Sequence of chain 1.B:
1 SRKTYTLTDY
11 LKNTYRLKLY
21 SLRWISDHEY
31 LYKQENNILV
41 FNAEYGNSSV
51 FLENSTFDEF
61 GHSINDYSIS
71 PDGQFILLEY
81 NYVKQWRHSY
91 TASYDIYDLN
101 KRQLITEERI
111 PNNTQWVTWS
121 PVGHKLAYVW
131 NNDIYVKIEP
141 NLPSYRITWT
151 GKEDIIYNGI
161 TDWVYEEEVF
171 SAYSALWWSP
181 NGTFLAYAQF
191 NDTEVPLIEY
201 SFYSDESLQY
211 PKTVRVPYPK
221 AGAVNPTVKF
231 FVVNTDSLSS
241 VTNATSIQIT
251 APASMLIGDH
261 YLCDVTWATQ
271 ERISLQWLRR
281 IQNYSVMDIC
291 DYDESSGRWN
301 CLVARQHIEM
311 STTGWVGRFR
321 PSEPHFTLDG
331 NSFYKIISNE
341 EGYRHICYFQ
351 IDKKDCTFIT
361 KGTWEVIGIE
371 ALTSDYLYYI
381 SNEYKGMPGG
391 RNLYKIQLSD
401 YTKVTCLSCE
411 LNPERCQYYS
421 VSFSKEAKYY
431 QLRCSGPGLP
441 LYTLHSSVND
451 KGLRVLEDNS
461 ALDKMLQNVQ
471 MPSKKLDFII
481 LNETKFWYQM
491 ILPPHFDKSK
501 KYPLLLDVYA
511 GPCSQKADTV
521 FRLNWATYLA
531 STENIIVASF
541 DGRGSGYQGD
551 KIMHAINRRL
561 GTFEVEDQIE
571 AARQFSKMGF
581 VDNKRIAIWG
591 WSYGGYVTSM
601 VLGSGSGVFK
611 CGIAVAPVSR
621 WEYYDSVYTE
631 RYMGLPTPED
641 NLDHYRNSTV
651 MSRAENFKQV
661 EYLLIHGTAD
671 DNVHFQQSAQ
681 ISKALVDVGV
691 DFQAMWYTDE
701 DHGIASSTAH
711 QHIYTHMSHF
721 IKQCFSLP

Binding-site contacts:
Ligand atom O7 contacts residue ASN283 of chain 1.B at 4.1 Å.
Ligand atom O7 contacts residue GLU639 of chain 1.B at 4.5 Å.
Ligand atom N2 contacts residue ASN283 of chain 1.B at 2.8 Å (h-bond).
Ligand atom C7 contacts residue ASP640 of chain 1.B at 4.2 Å.
Ligand atom C5 contacts residue ASN283 of chain 1.B at 2.8 Å.
Ligand atom C4 contacts residue ASN283 of chain 1.B at 3.5 Å.
Ligand atom N2 contacts residue SER311 of chain 1.B at 4.3 Å.
Ligand atom C7 contacts residue THR312 of chain 1.B at 4.2 Å.
Ligand atom O6 contacts residue ASP640 of chain 1.B at 4.4 Å.
Ligand atom O5 contacts residue ASN283 of chain 1.B at 2.4 Å (h-bond).
Ligand atom O7 contacts residue THR312 of chain 1.B at 3.1 Å.
Ligand atom C2 contacts residue ASN283 of chain 1.B at 2.5 Å.
Ligand atom O5 contacts residue ILE281 of chain 1.B at 3.7 Å.
Ligand atom C3 contacts residue ASN283 of chain 1.B at 3.1 Å.
Ligand atom C5 contacts residue ILE281 of chain 1.B at 3.5 Å (hydrophobic).
Ligand atom C8 contacts residue ARG558 of chain 1.B at 3.2 Å.
Ligand atom O7 contacts residue ASP640 of chain 1.B at 4.5 Å.
Ligand atom C8 contacts residue THR312 of chain 1.B at 4.0 Å.
Ligand atom C8 contacts residue SER311 of chain 1.B at 3.6 Å.
Ligand atom O6 contacts residue ILE281 of chain 1.B at 3.8 Å.
Ligand atom C1 contacts residue ILE281 of chain 1.B at 4.2 Å (hydrophobic).
Ligand atom C7 contacts residue SER311 of chain 1.B at 3.3 Å.
Ligand atom O7 contacts residue SER311 of chain 1.B at 2.7 Å (h-bond).
Ligand atom C7 contacts residue ASN283 of chain 1.B at 3.6 Å.
Ligand atom O3 contacts residue ASN283 of chain 1.B at 4.4 Å.
Ligand atom C8 contacts residue MET310 of chain 1.B at 3.5 Å (hydrophobic).
Ligand atom O4 contacts residue ASN283 of chain 1.B at 4.3 Å.
Ligand atom C6 contacts residue ILE281 of chain 1.B at 3.5 Å (hydrophobic).
Ligand atom C8 contacts residue ASP640 of chain 1.B at 3.0 Å.
Ligand atom C6 contacts residue ASN283 of chain 1.B at 4.2 Å.
Ligand atom C1 contacts residue ASN283 of chain 1.B at 1.5 Å.

The protein below binds the small molecule below.
Small molecule (SMILES): CC(=O)N[C@H]1[C@@H](O[C@H]2[C@H](O)[C@@H](NC(C)=O)CO[C@@H]2CO)O[C@H](CO)[C@@H](O)[C@@H]1O